Sequence of chain 1.B:
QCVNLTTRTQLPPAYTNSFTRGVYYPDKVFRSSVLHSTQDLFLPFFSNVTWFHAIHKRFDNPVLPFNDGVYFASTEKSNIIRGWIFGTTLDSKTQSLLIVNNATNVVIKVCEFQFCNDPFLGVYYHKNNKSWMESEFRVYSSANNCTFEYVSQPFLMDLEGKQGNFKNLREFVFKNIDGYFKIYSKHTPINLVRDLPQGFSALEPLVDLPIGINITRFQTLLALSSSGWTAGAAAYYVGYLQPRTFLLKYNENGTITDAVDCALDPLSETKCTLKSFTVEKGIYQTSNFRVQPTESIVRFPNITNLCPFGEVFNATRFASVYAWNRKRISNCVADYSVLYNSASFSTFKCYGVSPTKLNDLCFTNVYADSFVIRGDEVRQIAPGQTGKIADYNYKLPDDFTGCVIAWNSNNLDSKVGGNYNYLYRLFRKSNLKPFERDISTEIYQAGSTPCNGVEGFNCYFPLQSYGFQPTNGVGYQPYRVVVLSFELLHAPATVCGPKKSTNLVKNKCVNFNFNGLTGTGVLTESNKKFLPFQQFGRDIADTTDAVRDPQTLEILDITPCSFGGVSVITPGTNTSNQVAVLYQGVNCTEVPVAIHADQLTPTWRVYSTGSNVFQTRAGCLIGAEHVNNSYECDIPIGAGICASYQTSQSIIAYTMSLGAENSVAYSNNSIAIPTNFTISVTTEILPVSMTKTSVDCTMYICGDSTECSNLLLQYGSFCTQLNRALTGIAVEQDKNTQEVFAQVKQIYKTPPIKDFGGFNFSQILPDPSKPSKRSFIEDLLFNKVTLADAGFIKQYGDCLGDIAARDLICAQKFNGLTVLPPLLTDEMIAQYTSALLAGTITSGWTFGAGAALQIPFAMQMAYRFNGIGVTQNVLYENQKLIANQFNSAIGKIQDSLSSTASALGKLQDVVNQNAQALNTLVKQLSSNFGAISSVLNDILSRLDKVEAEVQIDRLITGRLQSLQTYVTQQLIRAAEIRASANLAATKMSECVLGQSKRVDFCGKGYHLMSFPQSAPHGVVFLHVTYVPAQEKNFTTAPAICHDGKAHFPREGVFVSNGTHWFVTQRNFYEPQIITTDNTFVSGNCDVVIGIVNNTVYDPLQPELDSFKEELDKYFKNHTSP

This small molecule binds to this protein.
Small molecule (SMILES): CC(=O)N[C@H]1[C@H](O[C@H]2[C@H](O)[C@@H](NC(C)=O)CO[C@@H]2CO)O[C@H](CO)[C@@H](O[C@H]2O[C@H](CO)[C@@H](O)[C@H](O)[C@@H]2O)[C@@H]1O

Binding-site contacts:
Ligand atom O6 contacts residue GLN804 of chain 1.B at 3.3 Å (h-bond).
Ligand atom C5 contacts residue SER803 of chain 1.B at 3.5 Å.
Ligand atom C3 contacts residue ASN801 of chain 1.B at 3.9 Å.
Ligand atom C6 contacts residue GLN804 of chain 1.B at 2.6 Å.
Ligand atom C2 contacts residue ASN801 of chain 1.B at 2.6 Å.
Ligand atom C2 contacts residue SER803 of chain 1.B at 4.5 Å.
Ligand atom O5 contacts residue SER803 of chain 1.B at 3.4 Å (h-bond).
Ligand atom C5 contacts residue GLN804 of chain 1.B at 3.3 Å.
Ligand atom O7 contacts residue ASN801 of chain 1.B at 4.3 Å.
Ligand atom O6 contacts residue ASN801 of chain 1.B at 4.5 Å.
Ligand atom C6 contacts residue ASN801 of chain 1.B at 4.5 Å.
Ligand atom C6 contacts residue SER803 of chain 1.B at 4.3 Å.
Ligand atom C7 contacts residue ASN801 of chain 1.B at 4.0 Å.
Ligand atom O5 contacts residue ASN801 of chain 1.B at 2.2 Å (h-bond).
Ligand atom C4 contacts residue ASN801 of chain 1.B at 4.2 Å.
Ligand atom C1 contacts residue ASN801 of chain 1.B at 1.5 Å.
Ligand atom C8 contacts residue GLN804 of chain 1.B at 4.0 Å.
Ligand atom C5 contacts residue ASN801 of chain 1.B at 3.5 Å.
Ligand atom O5 contacts residue GLN804 of chain 1.B at 3.6 Å.
Ligand atom C1 contacts residue SER803 of chain 1.B at 3.2 Å.
Ligand atom N2 contacts residue ASN801 of chain 1.B at 3.1 Å (h-bond).